Sequence of chain 1.A:
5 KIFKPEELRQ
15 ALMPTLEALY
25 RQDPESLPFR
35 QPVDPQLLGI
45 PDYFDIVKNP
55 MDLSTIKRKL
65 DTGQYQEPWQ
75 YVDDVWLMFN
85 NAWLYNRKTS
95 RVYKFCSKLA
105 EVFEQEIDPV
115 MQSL

Binding-site contacts:
Ligand atom C8 contacts residue MET17 of chain 1.A at 4.1 Å (hydrophobic).
Ligand atom C14 contacts residue MET17 of chain 1.A at 4.0 Å (hydrophobic).
Ligand atom C22 contacts residue MET17 of chain 1.A at 4.0 Å (hydrophobic).
Ligand atom C6 contacts residue MET17 of chain 1.A at 3.8 Å (hydrophobic).
Ligand atom C17 contacts residue TYR24 of chain 1.A at 3.4 Å (hydrophobic).
Ligand atom C21 contacts residue LYS61 of chain 1.A at 3.2 Å.
Ligand atom N3 contacts residue LYS61 of chain 1.A at 3.2 Å.
Ligand atom C5 contacts residue GLN14 of chain 1.A at 3.9 Å.
Ligand atom C12 contacts residue LYS61 of chain 1.A at 2.7 Å.
Ligand atom C15 contacts residue MET17 of chain 1.A at 4.4 Å (hydrophobic).
Ligand atom O2 contacts residue GLU21 of chain 1.A at 4.4 Å.
Ligand atom C4 contacts residue MET17 of chain 1.A at 3.8 Å (hydrophobic).
Ligand atom C15 contacts residue LYS61 of chain 1.A at 3.9 Å.
Ligand atom O2 contacts residue PRO18 of chain 1.A at 3.7 Å.
Ligand atom C18 contacts residue TYR24 of chain 1.A at 3.7 Å (hydrophobic).
Ligand atom C6 contacts residue ARG13 of chain 1.A at 4.0 Å.
Ligand atom C7 contacts residue MET17 of chain 1.A at 4.0 Å (hydrophobic).
Ligand atom C13 contacts residue LYS61 of chain 1.A at 3.7 Å.
Ligand atom N1 contacts residue MET17 of chain 1.A at 4.3 Å.
Ligand atom C17 contacts residue LYS61 of chain 1.A at 4.3 Å.
Ligand atom C1 contacts residue MET17 of chain 1.A at 4.4 Å (hydrophobic).
Ligand atom C20 contacts residue LYS61 of chain 1.A at 3.8 Å.
Ligand atom C15 contacts residue TYR24 of chain 1.A at 3.7 Å (hydrophobic).
Ligand atom C16 contacts residue LYS61 of chain 1.A at 3.6 Å.
Ligand atom C1 contacts residue GLU21 of chain 1.A at 3.1 Å.
Ligand atom C11 contacts residue LYS61 of chain 1.A at 4.1 Å.
Ligand atom C7 contacts residue ARG13 of chain 1.A at 4.0 Å.
Ligand atom C2 contacts residue GLU21 of chain 1.A at 4.1 Å.
Ligand atom C5 contacts residue MET17 of chain 1.A at 3.5 Å (hydrophobic).
Ligand atom C13 contacts residue MET17 of chain 1.A at 3.8 Å (hydrophobic).
Ligand atom C6 contacts residue GLN14 of chain 1.A at 4.2 Å.
Ligand atom C3 contacts residue PRO18 of chain 1.A at 4.2 Å (hydrophobic).
Ligand atom N1 contacts residue PRO18 of chain 1.A at 4.0 Å.
Ligand atom C1 contacts residue PRO18 of chain 1.A at 4.2 Å (hydrophobic).
Ligand atom C14 contacts residue GLU21 of chain 1.A at 4.1 Å.
Ligand atom C14 contacts residue LYS61 of chain 1.A at 4.5 Å.
Ligand atom C16 contacts residue TYR24 of chain 1.A at 4.2 Å (hydrophobic).

A protein and the small-molecule ligand that binds it are described below.
Small molecule (SMILES): C[C@H]1Nc2c(cccc2C(=O)NCC(F)(F)CN2CCCc3ccccc32)NC1=O